Binding-site contacts:
Ligand atom C3 contacts residue ASN350 of chain 2.A at 3.9 Å.
Ligand atom N2 contacts residue ASN350 of chain 2.A at 3.0 Å (h-bond).
Ligand atom C1 contacts residue ASN350 of chain 2.A at 4.4 Å.
Ligand atom O7 contacts residue PRO344 of chain 2.A at 4.0 Å.
Ligand atom O7 contacts residue GLY345 of chain 2.A at 3.3 Å (h-bond).
Ligand atom O5 contacts residue SER347 of chain 2.A at 4.2 Å.
Ligand atom C1 contacts residue SER347 of chain 2.A at 4.2 Å.
Ligand atom C5 contacts residue GLY345 of chain 2.A at 4.4 Å.
Ligand atom C8 contacts residue PHE346 of chain 2.A at 4.3 Å (hydrophobic).
Ligand atom C5 contacts residue SER347 of chain 2.A at 4.3 Å.
Ligand atom O5 contacts residue ASN350 of chain 2.A at 3.8 Å.
Ligand atom C2 contacts residue ASN350 of chain 2.A at 2.5 Å.
Ligand atom C5 contacts residue ASN350 of chain 2.A at 3.7 Å.
Ligand atom C1 contacts residue ASN350 of chain 2.A at 1.5 Å.
Ligand atom O5 contacts residue ASN350 of chain 2.A at 2.4 Å (h-bond).
Ligand atom N2 contacts residue GLY345 of chain 2.A at 4.4 Å.
Ligand atom C6 contacts residue SER347 of chain 2.A at 4.3 Å.
Ligand atom C5 contacts residue ASP349 of chain 2.A at 4.2 Å.
Ligand atom O5 contacts residue SER347 of chain 2.A at 3.5 Å.
Ligand atom C1 contacts residue GLY345 of chain 2.A at 3.9 Å.
Ligand atom C5 contacts residue SER347 of chain 2.A at 4.2 Å.
Ligand atom C6 contacts residue SER347 of chain 2.A at 3.2 Å.
Ligand atom C6 contacts residue ASP349 of chain 2.A at 3.2 Å.
Ligand atom C7 contacts residue ASN350 of chain 2.A at 3.8 Å.
Ligand atom C4 contacts residue ASN350 of chain 2.A at 4.3 Å.
Ligand atom O6 contacts residue SER347 of chain 2.A at 4.0 Å.
Ligand atom C2 contacts residue GLY345 of chain 2.A at 4.4 Å.
Ligand atom O5 contacts residue GLY345 of chain 2.A at 4.3 Å.
Ligand atom O7 contacts residue ASN350 of chain 2.A at 3.5 Å.
Ligand atom C7 contacts residue GLY345 of chain 2.A at 4.5 Å.
Ligand atom C3 contacts residue GLY345 of chain 2.A at 4.5 Å.

A small-molecule ligand and the protein it binds are described below.
Small molecule (SMILES): CC(=O)N[C@H]1[C@H](O[C@H]2[C@H](O)[C@@H](NC(C)=O)CO[C@@H]2CO[C@H]2O[C@@H](C)[C@@H](O)[C@@H](O)[C@@H]2O)O[C@H](CO)[C@@H](O)[C@@H]1O

Sequence of chain 2.A:
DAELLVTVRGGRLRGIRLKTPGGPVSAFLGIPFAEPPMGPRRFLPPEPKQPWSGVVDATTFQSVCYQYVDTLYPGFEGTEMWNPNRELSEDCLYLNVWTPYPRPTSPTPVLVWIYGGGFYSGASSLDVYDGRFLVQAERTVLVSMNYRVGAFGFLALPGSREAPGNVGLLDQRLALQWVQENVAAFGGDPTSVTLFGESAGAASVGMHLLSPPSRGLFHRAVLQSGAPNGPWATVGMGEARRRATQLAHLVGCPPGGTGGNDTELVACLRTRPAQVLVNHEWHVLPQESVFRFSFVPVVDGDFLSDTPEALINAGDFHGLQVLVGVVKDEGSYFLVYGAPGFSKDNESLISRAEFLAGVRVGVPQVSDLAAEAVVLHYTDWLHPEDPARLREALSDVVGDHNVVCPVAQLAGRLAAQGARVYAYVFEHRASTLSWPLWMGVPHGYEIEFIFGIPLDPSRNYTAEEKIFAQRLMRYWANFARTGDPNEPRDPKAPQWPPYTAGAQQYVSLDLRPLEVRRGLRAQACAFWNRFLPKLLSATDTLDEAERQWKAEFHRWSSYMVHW